A small-molecule ligand and the protein it binds are described below.
Small molecule (SMILES): O=C(O)c1ccc(C(=O)OCCCCO)cc1

Sequence of chain 1.A:
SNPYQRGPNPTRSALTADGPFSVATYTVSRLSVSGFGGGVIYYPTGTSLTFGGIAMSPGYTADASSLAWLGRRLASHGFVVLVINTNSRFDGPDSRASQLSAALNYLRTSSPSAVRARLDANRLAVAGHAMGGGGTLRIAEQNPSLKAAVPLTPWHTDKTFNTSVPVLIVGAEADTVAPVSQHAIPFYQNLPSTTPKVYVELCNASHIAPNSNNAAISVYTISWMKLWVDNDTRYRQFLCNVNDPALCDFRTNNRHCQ

Binding-site contacts:
Ligand atom C16 contacts residue TYR62 of chain 1.A at 4.1 Å (hydrophobic).
Ligand atom C03 contacts residue TYR62 of chain 1.A at 3.8 Å (hydrophobic).
Ligand atom C01 contacts residue TRP157 of chain 1.A at 3.5 Å (hydrophobic).
Ligand atom C16 contacts residue MET133 of chain 1.A at 4.4 Å (hydrophobic).
Ligand atom C06 contacts residue MET133 of chain 1.A at 3.9 Å (hydrophobic).
Ligand atom C07 contacts residue ALA132 of chain 1.A at 3.3 Å (hydrophobic).
Ligand atom C04 contacts residue TYR62 of chain 1.A at 3.6 Å (hydrophobic).
Ligand atom O09 contacts residue TYR62 of chain 1.A at 2.8 Å (h-bond).
Ligand atom C07 contacts residue TYR62 of chain 1.A at 3.5 Å (hydrophobic).
Ligand atom C07 contacts residue GLY61 of chain 1.A at 4.4 Å.
Ligand atom O09 contacts residue MET133 of chain 1.A at 3.0 Å (h-bond).
Ligand atom O08 contacts residue GLY61 of chain 1.A at 4.5 Å.
Ligand atom O08 contacts residue VAL179 of chain 1.A at 4.5 Å.
Ligand atom O17 contacts residue TYR62 of chain 1.A at 3.7 Å.
Ligand atom C07 contacts residue MET133 of chain 1.A at 4.1 Å (hydrophobic).
Ligand atom C15 contacts residue TRP157 of chain 1.A at 4.3 Å (hydrophobic).
Ligand atom O12 contacts residue TRP157 of chain 1.A at 3.9 Å.
Ligand atom C02 contacts residue VAL179 of chain 1.A at 3.8 Å (hydrophobic).
Ligand atom C02 contacts residue TYR62 of chain 1.A at 4.3 Å (hydrophobic).
Ligand atom O08 contacts residue TYR62 of chain 1.A at 3.9 Å.
Ligand atom C02 contacts residue TRP157 of chain 1.A at 4.5 Å (hydrophobic).
Ligand atom C06 contacts residue TRP157 of chain 1.A at 3.8 Å (hydrophobic).
Ligand atom C05 contacts residue VAL179 of chain 1.A at 3.8 Å (hydrophobic).
Ligand atom C01 contacts residue MET133 of chain 1.A at 3.9 Å (hydrophobic).
Ligand atom C04 contacts residue VAL179 of chain 1.A at 3.6 Å (hydrophobic).
Ligand atom C07 contacts residue HIS209 of chain 1.A at 3.6 Å.
Ligand atom C03 contacts residue VAL179 of chain 1.A at 3.6 Å (hydrophobic).
Ligand atom O09 contacts residue HIS209 of chain 1.A at 4.5 Å.
Ligand atom C05 contacts residue HIS209 of chain 1.A at 4.2 Å.
Ligand atom O09 contacts residue GLY61 of chain 1.A at 3.6 Å.
Ligand atom C01 contacts residue VAL179 of chain 1.A at 4.0 Å (hydrophobic).
Ligand atom C06 contacts residue TYR62 of chain 1.A at 4.0 Å (hydrophobic).
Ligand atom C05 contacts residue TYR62 of chain 1.A at 3.4 Å (hydrophobic).
Ligand atom O09 contacts residue ALA132 of chain 1.A at 3.0 Å.
Ligand atom O08 contacts residue ALA132 of chain 1.A at 3.2 Å.
Ligand atom C06 contacts residue VAL179 of chain 1.A at 4.0 Å (hydrophobic).
Ligand atom O08 contacts residue HIS209 of chain 1.A at 2.8 Å (h-bond).